The protein below binds the small molecule below.
Small molecule (SMILES): CCOC(=O)C[C@H](O)[C@H](CC(C)C)NC(=O)[C@@H](NC(=O)[C@@H](NC(=O)CC(C)C)C(C)C)C(C)C

Sequence of chain 1.A:
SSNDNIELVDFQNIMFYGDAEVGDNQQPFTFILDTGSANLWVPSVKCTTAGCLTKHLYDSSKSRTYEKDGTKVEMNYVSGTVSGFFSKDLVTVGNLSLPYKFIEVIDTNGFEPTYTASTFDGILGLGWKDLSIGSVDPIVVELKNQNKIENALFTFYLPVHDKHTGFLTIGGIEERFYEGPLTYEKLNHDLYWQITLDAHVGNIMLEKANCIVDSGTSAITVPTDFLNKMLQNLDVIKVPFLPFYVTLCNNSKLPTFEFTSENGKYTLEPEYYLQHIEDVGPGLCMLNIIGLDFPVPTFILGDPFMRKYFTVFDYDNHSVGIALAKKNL

Binding-site contacts:
Ligand atom C21 contacts residue SER79 of chain 1.A at 3.7 Å.
Ligand atom C6 contacts residue ILE290 of chain 1.A at 3.8 Å (hydrophobic).
Ligand atom O72 contacts residue ASP34 of chain 1.A at 2.7 Å (salt-bridge).
Ligand atom O19 contacts residue VAL78 of chain 1.A at 3.4 Å.
Ligand atom C52 contacts residue ASP214 of chain 1.A at 3.8 Å.
Ligand atom C67 contacts residue SER79 of chain 1.A at 3.6 Å.
Ligand atom O19 contacts residue SER79 of chain 1.A at 3.0 Å (h-bond).
Ligand atom O36 contacts residue THR217 of chain 1.A at 3.0 Å.
Ligand atom C76 contacts residue SER37 of chain 1.A at 3.7 Å.
Ligand atom N16 contacts residue SER218 of chain 1.A at 2.9 Å (h-bond).
Ligand atom C67 contacts residue TYR77 of chain 1.A at 3.9 Å (hydrophobic).
Ligand atom C57 contacts residue TYR77 of chain 1.A at 3.8 Å (hydrophobic).
Ligand atom C20 contacts residue THR217 of chain 1.A at 3.7 Å.
Ligand atom C52 contacts residue GLY36 of chain 1.A at 3.7 Å.
Ligand atom C63 contacts residue ILE123 of chain 1.A at 3.3 Å (hydrophobic).
Ligand atom C25 contacts residue MET15 of chain 1.A at 3.6 Å (hydrophobic).
Ligand atom O36 contacts residue GLY216 of chain 1.A at 3.6 Å (h-bond).
Ligand atom C6 contacts residue ALA219 of chain 1.A at 3.6 Å (hydrophobic).
Ligand atom C20 contacts residue SER79 of chain 1.A at 3.8 Å.
Ligand atom C58 contacts residue ASP34 of chain 1.A at 3.7 Å.
Ligand atom C60 contacts residue TYR77 of chain 1.A at 3.7 Å (hydrophobic).
Ligand atom O72 contacts residue ASP214 of chain 1.A at 2.6 Å (salt-bridge).
Ligand atom C40 contacts residue VAL78 of chain 1.A at 3.8 Å (hydrophobic).
Ligand atom C51 contacts residue ASP214 of chain 1.A at 3.8 Å.
Ligand atom N19 contacts residue SER79 of chain 1.A at 3.1 Å (h-bond).
Ligand atom N22 contacts residue GLY216 of chain 1.A at 3.8 Å.
Ligand atom C51 contacts residue ASP34 of chain 1.A at 3.4 Å.
Ligand atom C57 contacts residue GLY36 of chain 1.A at 3.7 Å.
Ligand atom C31 contacts residue MET15 of chain 1.A at 3.6 Å (hydrophobic).
Ligand atom N22 contacts residue THR217 of chain 1.A at 3.6 Å.
Ligand atom O72 contacts residue GLY36 of chain 1.A at 3.7 Å.
Ligand atom C12 contacts residue SER218 of chain 1.A at 3.7 Å.
Ligand atom O75 contacts residue VAL78 of chain 1.A at 3.4 Å.
Ligand atom O36 contacts residue SER218 of chain 1.A at 2.9 Å (h-bond).
Ligand atom C10 contacts residue SER218 of chain 1.A at 3.5 Å.
Ligand atom C53 contacts residue GLY36 of chain 1.A at 3.5 Å.
Ligand atom C58 contacts residue GLY216 of chain 1.A at 3.5 Å.
Ligand atom C57 contacts residue ASN76 of chain 1.A at 3.7 Å.
Ligand atom C76 contacts residue GLY36 of chain 1.A at 3.6 Å.
Ligand atom O56 contacts residue GLY36 of chain 1.A at 2.6 Å (h-bond).